Sequence of chain 1.C:
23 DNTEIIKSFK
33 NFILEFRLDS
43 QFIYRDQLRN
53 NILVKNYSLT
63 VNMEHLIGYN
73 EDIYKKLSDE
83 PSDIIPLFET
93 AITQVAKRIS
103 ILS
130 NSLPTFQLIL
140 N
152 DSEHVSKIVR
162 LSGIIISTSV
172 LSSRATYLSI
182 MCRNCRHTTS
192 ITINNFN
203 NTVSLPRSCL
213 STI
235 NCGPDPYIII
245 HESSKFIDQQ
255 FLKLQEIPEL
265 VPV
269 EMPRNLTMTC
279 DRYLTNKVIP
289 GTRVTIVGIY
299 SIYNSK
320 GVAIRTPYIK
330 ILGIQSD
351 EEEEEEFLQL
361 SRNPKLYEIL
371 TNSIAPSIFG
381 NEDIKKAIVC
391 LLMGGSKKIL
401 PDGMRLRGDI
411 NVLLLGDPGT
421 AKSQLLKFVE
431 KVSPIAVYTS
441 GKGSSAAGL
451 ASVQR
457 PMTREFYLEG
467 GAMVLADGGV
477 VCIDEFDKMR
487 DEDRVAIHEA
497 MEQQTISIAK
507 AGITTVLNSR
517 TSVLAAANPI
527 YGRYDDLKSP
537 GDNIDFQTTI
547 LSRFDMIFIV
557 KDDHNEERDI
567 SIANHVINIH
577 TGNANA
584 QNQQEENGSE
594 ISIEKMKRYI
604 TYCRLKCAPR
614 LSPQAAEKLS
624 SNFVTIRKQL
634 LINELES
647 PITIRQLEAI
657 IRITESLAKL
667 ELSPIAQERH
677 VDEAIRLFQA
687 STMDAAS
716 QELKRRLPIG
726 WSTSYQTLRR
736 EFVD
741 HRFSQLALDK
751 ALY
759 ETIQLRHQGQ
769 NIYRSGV

The protein below binds the small molecule below.
Small molecule (SMILES): Nc1ncnc2c1ncn2[C@@H]1O[C@H](COP(=O)(O)OP(=O)(O)OP(O)(O)=S)[C@@H](O)[C@H]1O

Sequence of chain 1.E:
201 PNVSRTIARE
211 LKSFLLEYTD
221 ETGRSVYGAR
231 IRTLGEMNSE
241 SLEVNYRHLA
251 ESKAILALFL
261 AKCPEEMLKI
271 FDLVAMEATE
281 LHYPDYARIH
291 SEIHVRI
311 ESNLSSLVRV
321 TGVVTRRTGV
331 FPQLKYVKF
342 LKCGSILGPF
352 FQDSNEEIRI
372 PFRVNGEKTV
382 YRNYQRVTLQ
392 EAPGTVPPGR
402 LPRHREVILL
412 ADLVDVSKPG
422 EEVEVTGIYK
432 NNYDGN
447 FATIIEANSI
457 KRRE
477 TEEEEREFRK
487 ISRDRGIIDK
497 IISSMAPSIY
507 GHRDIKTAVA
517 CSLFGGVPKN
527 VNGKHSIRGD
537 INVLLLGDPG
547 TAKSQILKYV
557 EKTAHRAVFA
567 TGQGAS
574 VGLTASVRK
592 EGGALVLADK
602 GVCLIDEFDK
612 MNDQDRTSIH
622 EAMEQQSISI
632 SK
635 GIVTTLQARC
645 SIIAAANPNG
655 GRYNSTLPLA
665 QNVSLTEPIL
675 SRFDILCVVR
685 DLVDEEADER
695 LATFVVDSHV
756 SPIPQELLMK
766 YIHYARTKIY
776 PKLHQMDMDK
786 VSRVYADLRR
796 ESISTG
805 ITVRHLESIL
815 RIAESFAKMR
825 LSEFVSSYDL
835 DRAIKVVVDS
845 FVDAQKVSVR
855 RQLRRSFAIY

Binding-site contacts:
Ligand atom O1B contacts residue LYS422 of chain 1.C at 2.6 Å (salt-bridge).
Ligand atom C4 contacts residue ALA421 of chain 1.C at 3.4 Å (hydrophobic).
Ligand atom O3' contacts residue ARG534 of chain 1.E at 2.9 Å (salt-bridge).
Ligand atom O2G contacts residue ARG676 of chain 1.E at 2.6 Å (salt-bridge).
Ligand atom O1B contacts residue THR420 of chain 1.C at 3.5 Å (h-bond).
Ligand atom S1G contacts residue ASN524 of chain 1.C at 3.1 Å (h-bond).
Ligand atom C2 contacts residue GLY419 of chain 1.C at 3.1 Å.
Ligand atom PB contacts residue LYS422 of chain 1.C at 3.2 Å.
Ligand atom N3 contacts residue GLY419 of chain 1.C at 3.3 Å (h-bond).
Ligand atom PA contacts residue GLY419 of chain 1.C at 3.6 Å.
Ligand atom O2' contacts residue ILE533 of chain 1.E at 3.0 Å (h-bond).
Ligand atom O2G contacts residue ASN524 of chain 1.C at 3.5 Å (h-bond).
Ligand atom C3' contacts residue ALA421 of chain 1.C at 3.5 Å (hydrophobic).
Ligand atom N3 contacts residue ALA421 of chain 1.C at 3.2 Å.
Ligand atom O3G contacts residue SER423 of chain 1.C at 2.3 Å (h-bond).
Ligand atom PB contacts residue GLY419 of chain 1.C at 3.5 Å.
Ligand atom O2A contacts residue SER423 of chain 1.C at 3.0 Å (h-bond).
Ligand atom O5' contacts residue GLY419 of chain 1.C at 3.5 Å.
Ligand atom O1A contacts residue GLY419 of chain 1.C at 3.0 Å.
Ligand atom O3A contacts residue ALA421 of chain 1.C at 3.3 Å (h-bond).
Ligand atom O2' contacts residue ARG534 of chain 1.E at 3.2 Å (salt-bridge).
Ligand atom O2A contacts residue ALA421 of chain 1.C at 3.3 Å.
Ligand atom O1A contacts residue THR420 of chain 1.C at 2.5 Å.
Ligand atom C2 contacts residue ALA421 of chain 1.C at 3.5 Å (hydrophobic).
Ligand atom C5' contacts residue GLY419 of chain 1.C at 3.3 Å.
Ligand atom PA contacts residue ALA421 of chain 1.C at 2.6 Å.
Ligand atom C2 contacts residue THR420 of chain 1.C at 3.5 Å.
Ligand atom O3B contacts residue LYS422 of chain 1.C at 3.5 Å (salt-bridge).
Ligand atom O1A contacts residue LYS422 of chain 1.C at 3.6 Å (salt-bridge).
Ligand atom O3A contacts residue GLY419 of chain 1.C at 2.8 Å (h-bond).
Ligand atom O3A contacts residue THR420 of chain 1.C at 3.3 Å (h-bond).
Ligand atom O2B contacts residue SER423 of chain 1.C at 2.7 Å (h-bond).
Ligand atom O1B contacts residue PRO418 of chain 1.C at 3.3 Å.
Ligand atom O1B contacts residue GLY419 of chain 1.C at 3.1 Å (h-bond).
Ligand atom S1G contacts residue LYS422 of chain 1.C at 1.6 Å (salt-bridge).
Ligand atom O1A contacts residue ALA421 of chain 1.C at 1.3 Å (h-bond).
Ligand atom C4' contacts residue ARG534 of chain 1.E at 3.4 Å.
Ligand atom O2B contacts residue LYS422 of chain 1.C at 3.4 Å (salt-bridge).
Ligand atom PG contacts residue LYS422 of chain 1.C at 3.3 Å.
Ligand atom O2G contacts residue HIS621 of chain 1.E at 3.5 Å (h-bond).